A protein and the small-molecule ligand that binds it are described below.
Small molecule (SMILES): CC(=O)N[C@H]1[C@H](O[C@H]2[C@H](O)[C@@H](NC(C)=O)CO[C@@H]2CO)O[C@H](CO)[C@@H](O)[C@@H]1O

Sequence of chain 1.D:
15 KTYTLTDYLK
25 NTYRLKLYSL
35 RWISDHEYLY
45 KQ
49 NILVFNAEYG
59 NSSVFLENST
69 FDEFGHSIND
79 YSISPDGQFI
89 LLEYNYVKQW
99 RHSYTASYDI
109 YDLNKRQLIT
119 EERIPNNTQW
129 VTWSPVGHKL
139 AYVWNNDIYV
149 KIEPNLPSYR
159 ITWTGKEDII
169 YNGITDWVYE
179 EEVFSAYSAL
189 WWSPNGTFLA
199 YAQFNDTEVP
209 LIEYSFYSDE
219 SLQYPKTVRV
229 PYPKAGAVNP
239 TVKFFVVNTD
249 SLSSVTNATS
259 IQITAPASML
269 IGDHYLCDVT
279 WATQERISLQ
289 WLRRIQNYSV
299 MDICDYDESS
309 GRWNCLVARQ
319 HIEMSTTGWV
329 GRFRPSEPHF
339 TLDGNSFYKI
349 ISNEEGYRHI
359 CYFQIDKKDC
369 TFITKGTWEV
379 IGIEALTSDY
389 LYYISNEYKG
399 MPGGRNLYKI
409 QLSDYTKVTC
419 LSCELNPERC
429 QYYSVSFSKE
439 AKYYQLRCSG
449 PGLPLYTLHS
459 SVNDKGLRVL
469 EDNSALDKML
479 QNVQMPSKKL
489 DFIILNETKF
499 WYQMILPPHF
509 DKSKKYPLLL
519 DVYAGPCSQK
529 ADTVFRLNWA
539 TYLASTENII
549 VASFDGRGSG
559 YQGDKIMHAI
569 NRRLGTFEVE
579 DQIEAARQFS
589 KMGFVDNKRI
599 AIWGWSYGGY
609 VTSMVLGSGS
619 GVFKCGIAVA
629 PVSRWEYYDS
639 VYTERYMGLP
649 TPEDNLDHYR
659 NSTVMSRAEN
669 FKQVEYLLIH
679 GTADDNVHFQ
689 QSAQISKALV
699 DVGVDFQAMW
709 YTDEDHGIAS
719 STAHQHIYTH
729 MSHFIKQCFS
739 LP

Binding-site contacts:
Ligand atom O7 contacts residue GLN201 of chain 1.D at 3.5 Å (h-bond).
Ligand atom C2 contacts residue THR205 of chain 1.D at 4.5 Å.
Ligand atom C5 contacts residue ASN203 of chain 1.D at 3.7 Å.
Ligand atom O5 contacts residue ASN203 of chain 1.D at 2.4 Å (h-bond).
Ligand atom C8 contacts residue ILE168 of chain 1.D at 3.9 Å (hydrophobic).
Ligand atom O6 contacts residue THR205 of chain 1.D at 4.2 Å.
Ligand atom C5 contacts residue THR205 of chain 1.D at 3.9 Å.
Ligand atom O5 contacts residue THR205 of chain 1.D at 3.8 Å.
Ligand atom C7 contacts residue ASN203 of chain 1.D at 3.4 Å.
Ligand atom C1 contacts residue ASN203 of chain 1.D at 1.4 Å.
Ligand atom C4 contacts residue ASN203 of chain 1.D at 4.3 Å.
Ligand atom C8 contacts residue GLN201 of chain 1.D at 4.3 Å.
Ligand atom C3 contacts residue ASN203 of chain 1.D at 3.8 Å.
Ligand atom C7 contacts residue ILE168 of chain 1.D at 3.6 Å (hydrophobic).
Ligand atom O7 contacts residue ASN203 of chain 1.D at 3.2 Å (h-bond).
Ligand atom C2 contacts residue ASN203 of chain 1.D at 2.4 Å.
Ligand atom N2 contacts residue ILE168 of chain 1.D at 3.5 Å.
Ligand atom O7 contacts residue THR205 of chain 1.D at 4.1 Å.
Ligand atom C7 contacts residue GLN201 of chain 1.D at 4.2 Å.
Ligand atom C8 contacts residue THR162 of chain 1.D at 4.0 Å.
Ligand atom C1 contacts residue ILE168 of chain 1.D at 4.2 Å (hydrophobic).
Ligand atom C2 contacts residue ILE168 of chain 1.D at 4.5 Å (hydrophobic).
Ligand atom O7 contacts residue LYS241 of chain 1.D at 4.5 Å.
Ligand atom O6 contacts residue GLU206 of chain 1.D at 4.1 Å.
Ligand atom N2 contacts residue ASN203 of chain 1.D at 2.9 Å (h-bond).
Ligand atom C1 contacts residue THR205 of chain 1.D at 3.4 Å.
Ligand atom O7 contacts residue ILE168 of chain 1.D at 4.1 Å.